Sequence of chain 1.B:
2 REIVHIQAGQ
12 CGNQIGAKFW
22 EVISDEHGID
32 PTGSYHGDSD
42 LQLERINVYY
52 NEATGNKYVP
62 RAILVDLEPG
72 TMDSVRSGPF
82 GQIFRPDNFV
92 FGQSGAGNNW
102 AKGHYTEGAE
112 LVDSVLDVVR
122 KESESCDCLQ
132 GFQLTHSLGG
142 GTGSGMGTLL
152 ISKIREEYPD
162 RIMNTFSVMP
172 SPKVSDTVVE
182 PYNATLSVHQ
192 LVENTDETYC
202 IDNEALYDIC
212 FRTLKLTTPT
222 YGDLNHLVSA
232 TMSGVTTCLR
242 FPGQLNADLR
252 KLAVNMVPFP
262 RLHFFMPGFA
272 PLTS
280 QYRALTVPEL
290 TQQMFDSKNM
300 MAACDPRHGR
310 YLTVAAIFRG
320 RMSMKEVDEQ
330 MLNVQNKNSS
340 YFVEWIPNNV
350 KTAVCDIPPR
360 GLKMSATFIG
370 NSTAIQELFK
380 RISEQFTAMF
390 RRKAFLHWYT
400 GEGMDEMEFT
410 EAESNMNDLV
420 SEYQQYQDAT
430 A

Sequence of chain 1.A:
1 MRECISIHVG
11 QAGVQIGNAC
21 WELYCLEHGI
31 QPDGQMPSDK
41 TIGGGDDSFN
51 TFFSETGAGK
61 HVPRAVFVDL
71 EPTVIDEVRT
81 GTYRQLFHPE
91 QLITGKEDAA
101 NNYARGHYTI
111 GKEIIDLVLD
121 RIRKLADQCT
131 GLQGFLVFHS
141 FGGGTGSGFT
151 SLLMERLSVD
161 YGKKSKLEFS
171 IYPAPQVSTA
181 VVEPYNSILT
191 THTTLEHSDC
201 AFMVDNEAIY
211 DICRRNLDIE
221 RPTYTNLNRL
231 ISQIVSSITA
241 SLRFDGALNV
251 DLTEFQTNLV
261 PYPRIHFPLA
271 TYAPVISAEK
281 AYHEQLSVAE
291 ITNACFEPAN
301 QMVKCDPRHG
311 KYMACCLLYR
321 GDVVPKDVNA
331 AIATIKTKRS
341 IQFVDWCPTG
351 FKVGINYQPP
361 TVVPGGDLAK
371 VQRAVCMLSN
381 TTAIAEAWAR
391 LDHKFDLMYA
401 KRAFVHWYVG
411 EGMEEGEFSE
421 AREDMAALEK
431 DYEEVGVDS

A protein and the small-molecule ligand that binds it are described below.
Small molecule (SMILES): COc1ccc(/C=C\c2cc(OC)c(OC)c(OC)c2)cc1O

Binding-site contacts:
Ligand atom C2 contacts residue LEU246 of chain 1.B at 3.4 Å (hydrophobic).
Ligand atom C8 contacts residue CYS239 of chain 1.B at 3.4 Å (hydrophobic).
Ligand atom C9 contacts residue VAL236 of chain 1.B at 3.8 Å (hydrophobic).
Ligand atom C6 contacts residue ALA248 of chain 1.B at 3.4 Å (hydrophobic).
Ligand atom C2' contacts residue THR179 of chain 1.A at 3.4 Å.
Ligand atom O4' contacts residue LYS350 of chain 1.B at 3.1 Å.
Ligand atom O4 contacts residue CYS239 of chain 1.B at 3.8 Å.
Ligand atom C7' contacts residue VAL181 of chain 1.A at 3.6 Å (hydrophobic).
Ligand atom C3' contacts residue LYS350 of chain 1.B at 3.6 Å.
Ligand atom C8 contacts residue ILE316 of chain 1.B at 3.7 Å (hydrophobic).
Ligand atom C2' contacts residue ASN256 of chain 1.B at 3.5 Å.
Ligand atom C3' contacts residue ASN256 of chain 1.B at 3.4 Å.
Ligand atom C4' contacts residue ASN256 of chain 1.B at 3.6 Å.
Ligand atom O3' contacts residue ALA180 of chain 1.A at 3.5 Å.
Ligand atom C9 contacts residue LEU240 of chain 1.B at 3.5 Å (hydrophobic).
Ligand atom C7 contacts residue LYS350 of chain 1.B at 3.6 Å.
Ligand atom C1A contacts residue ALA248 of chain 1.B at 3.6 Å (hydrophobic).
Ligand atom C8 contacts residue VAL236 of chain 1.B at 3.5 Å (hydrophobic).
Ligand atom O3' contacts residue LYS350 of chain 1.B at 3.7 Å.
Ligand atom C3' contacts residue THR179 of chain 1.A at 3.9 Å.
Ligand atom C1' contacts residue ASN256 of chain 1.B at 3.9 Å.
Ligand atom C1 contacts residue ALA248 of chain 1.B at 3.6 Å (hydrophobic).
Ligand atom C5' contacts residue LYS350 of chain 1.B at 3.9 Å.
Ligand atom C7 contacts residue ALA352 of chain 1.B at 3.8 Å (hydrophobic).
Ligand atom C5' contacts residue ASN256 of chain 1.B at 3.9 Å.
Ligand atom O3 contacts residue ALA314 of chain 1.B at 3.7 Å.
Ligand atom C6 contacts residue LEU253 of chain 1.B at 3.5 Å (hydrophobic).
Ligand atom O3' contacts residue THR179 of chain 1.A at 3.4 Å (h-bond).
Ligand atom C4 contacts residue CYS239 of chain 1.B at 3.8 Å (hydrophobic).
Ligand atom C5 contacts residue LEU253 of chain 1.B at 3.7 Å (hydrophobic).
Ligand atom C7 contacts residue ALA315 of chain 1.B at 3.8 Å (hydrophobic).
Ligand atom C5 contacts residue CYS239 of chain 1.B at 3.9 Å (hydrophobic).
Ligand atom O3' contacts residue ASN256 of chain 1.B at 3.8 Å.
Ligand atom C7 contacts residue LEU246 of chain 1.B at 3.8 Å (hydrophobic).
Ligand atom C6' contacts residue LEU253 of chain 1.B at 3.9 Å (hydrophobic).
Ligand atom O5 contacts residue VAL236 of chain 1.B at 3.5 Å (h-bond).
Ligand atom C1 contacts residue LEU253 of chain 1.B at 3.9 Å (hydrophobic).
Ligand atom C7' contacts residue ASN256 of chain 1.B at 3.6 Å.
Ligand atom O3' contacts residue VAL181 of chain 1.A at 3.5 Å (h-bond).
Ligand atom C4' contacts residue LYS350 of chain 1.B at 3.3 Å.